Sequence of chain 1.A:
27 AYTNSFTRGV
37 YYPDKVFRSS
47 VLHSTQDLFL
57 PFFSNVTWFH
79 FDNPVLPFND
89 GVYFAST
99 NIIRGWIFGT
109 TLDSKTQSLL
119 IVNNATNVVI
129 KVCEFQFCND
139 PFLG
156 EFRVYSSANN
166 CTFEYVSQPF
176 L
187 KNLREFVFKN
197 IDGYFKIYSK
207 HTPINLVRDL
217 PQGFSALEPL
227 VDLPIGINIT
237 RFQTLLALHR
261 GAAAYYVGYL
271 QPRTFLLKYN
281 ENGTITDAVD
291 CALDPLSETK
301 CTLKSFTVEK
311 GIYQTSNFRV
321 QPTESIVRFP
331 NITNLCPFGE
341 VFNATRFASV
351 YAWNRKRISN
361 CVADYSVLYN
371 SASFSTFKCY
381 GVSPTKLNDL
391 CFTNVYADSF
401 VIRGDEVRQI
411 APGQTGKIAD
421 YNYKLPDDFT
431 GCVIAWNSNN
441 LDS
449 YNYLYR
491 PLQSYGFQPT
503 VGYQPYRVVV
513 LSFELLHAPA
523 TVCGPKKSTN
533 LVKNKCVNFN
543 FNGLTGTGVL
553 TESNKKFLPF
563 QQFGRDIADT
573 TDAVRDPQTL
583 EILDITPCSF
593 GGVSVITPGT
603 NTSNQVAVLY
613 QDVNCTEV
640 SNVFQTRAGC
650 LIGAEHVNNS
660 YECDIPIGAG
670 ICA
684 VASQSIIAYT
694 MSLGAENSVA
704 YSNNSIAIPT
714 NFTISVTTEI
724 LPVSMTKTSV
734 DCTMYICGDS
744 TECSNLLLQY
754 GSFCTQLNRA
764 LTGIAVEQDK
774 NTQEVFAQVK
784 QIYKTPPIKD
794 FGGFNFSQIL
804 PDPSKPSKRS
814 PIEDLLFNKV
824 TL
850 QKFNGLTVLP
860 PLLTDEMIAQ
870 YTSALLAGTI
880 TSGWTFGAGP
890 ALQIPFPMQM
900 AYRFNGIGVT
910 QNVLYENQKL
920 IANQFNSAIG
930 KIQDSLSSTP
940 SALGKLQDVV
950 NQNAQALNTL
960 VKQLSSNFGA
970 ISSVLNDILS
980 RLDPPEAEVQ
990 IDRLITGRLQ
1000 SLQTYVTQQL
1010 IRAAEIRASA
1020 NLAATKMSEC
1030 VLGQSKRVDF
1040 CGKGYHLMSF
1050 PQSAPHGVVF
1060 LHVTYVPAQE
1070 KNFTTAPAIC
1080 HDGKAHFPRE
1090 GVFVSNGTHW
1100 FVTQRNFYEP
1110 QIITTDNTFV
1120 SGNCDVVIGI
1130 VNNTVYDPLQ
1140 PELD

Sequence of chain 1.B:
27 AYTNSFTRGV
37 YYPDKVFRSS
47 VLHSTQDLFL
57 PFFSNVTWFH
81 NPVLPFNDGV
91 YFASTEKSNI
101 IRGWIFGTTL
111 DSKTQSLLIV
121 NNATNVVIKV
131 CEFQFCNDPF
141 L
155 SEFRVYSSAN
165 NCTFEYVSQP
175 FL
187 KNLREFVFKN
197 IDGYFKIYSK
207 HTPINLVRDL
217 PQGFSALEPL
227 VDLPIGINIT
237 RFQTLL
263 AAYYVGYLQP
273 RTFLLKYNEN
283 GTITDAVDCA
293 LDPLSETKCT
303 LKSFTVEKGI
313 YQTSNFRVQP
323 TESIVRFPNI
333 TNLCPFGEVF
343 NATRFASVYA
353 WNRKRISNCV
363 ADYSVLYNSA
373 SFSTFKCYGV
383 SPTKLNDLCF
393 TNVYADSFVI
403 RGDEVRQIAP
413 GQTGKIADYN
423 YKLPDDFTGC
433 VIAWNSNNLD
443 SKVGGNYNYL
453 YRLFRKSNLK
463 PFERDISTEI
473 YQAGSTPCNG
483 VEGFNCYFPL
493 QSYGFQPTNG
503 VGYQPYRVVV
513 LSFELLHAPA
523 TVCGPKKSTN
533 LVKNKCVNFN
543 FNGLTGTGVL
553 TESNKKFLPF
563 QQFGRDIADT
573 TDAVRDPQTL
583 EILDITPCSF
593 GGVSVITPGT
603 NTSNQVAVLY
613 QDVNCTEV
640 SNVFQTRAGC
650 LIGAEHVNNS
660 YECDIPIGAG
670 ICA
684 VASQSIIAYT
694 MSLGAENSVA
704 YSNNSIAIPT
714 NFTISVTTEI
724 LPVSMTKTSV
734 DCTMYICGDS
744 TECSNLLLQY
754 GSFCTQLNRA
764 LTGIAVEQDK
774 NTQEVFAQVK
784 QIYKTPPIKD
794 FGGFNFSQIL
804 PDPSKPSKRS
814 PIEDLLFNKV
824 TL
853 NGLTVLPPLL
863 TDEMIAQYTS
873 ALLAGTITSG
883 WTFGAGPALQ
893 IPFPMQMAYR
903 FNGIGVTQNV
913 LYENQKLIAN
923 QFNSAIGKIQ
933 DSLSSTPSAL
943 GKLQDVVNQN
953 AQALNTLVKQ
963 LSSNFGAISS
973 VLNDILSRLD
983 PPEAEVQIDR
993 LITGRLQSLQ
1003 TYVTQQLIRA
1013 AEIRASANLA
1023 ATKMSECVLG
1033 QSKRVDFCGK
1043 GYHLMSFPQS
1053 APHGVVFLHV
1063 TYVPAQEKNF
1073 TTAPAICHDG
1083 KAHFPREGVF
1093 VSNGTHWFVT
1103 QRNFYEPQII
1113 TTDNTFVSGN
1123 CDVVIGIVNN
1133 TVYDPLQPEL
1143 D

Binding-site contacts:
Ligand atom C3 contacts residue ALA703 of chain 1.A at 4.2 Å (hydrophobic).
Ligand atom O5 contacts residue ASN1071 of chain 1.A at 2.4 Å (h-bond).
Ligand atom C3 contacts residue ASN1071 of chain 1.A at 3.8 Å.
Ligand atom C8 contacts residue GLN892 of chain 1.B at 3.7 Å.
Ligand atom C8 contacts residue ALA703 of chain 1.A at 4.4 Å (hydrophobic).
Ligand atom C7 contacts residue ASN1071 of chain 1.A at 3.2 Å.
Ligand atom C2 contacts residue ALA703 of chain 1.A at 4.4 Å (hydrophobic).
Ligand atom C2 contacts residue ASN1071 of chain 1.A at 2.5 Å.
Ligand atom C5 contacts residue ASN1071 of chain 1.A at 3.7 Å.
Ligand atom N2 contacts residue ASN1071 of chain 1.A at 3.0 Å (h-bond).
Ligand atom C8 contacts residue ASN1071 of chain 1.A at 4.1 Å.
Ligand atom C4 contacts residue ASN1071 of chain 1.A at 4.2 Å.
Ligand atom O7 contacts residue ASN1071 of chain 1.A at 3.5 Å (h-bond).
Ligand atom C1 contacts residue ASN1071 of chain 1.A at 1.5 Å.
Ligand atom N2 contacts residue ALA703 of chain 1.A at 3.6 Å.

A small-molecule ligand and the protein it binds are described below.
Small molecule (SMILES): CC(=O)N[C@@H]1[C@@H](O)[C@H](O)[C@@H](CO)O[C@H]1O